Sequence of chain 1.B:
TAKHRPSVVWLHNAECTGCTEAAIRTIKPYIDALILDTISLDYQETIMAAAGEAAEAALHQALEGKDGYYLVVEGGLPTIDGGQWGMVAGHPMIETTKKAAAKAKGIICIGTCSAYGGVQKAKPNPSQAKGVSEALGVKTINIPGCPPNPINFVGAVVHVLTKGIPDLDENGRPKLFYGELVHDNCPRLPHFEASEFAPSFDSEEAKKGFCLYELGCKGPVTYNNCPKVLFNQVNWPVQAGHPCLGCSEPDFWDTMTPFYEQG

A small-molecule ligand and the protein it binds are described below.
Small molecule (SMILES): NCC(=O)O

Sequence of chain 1.D:
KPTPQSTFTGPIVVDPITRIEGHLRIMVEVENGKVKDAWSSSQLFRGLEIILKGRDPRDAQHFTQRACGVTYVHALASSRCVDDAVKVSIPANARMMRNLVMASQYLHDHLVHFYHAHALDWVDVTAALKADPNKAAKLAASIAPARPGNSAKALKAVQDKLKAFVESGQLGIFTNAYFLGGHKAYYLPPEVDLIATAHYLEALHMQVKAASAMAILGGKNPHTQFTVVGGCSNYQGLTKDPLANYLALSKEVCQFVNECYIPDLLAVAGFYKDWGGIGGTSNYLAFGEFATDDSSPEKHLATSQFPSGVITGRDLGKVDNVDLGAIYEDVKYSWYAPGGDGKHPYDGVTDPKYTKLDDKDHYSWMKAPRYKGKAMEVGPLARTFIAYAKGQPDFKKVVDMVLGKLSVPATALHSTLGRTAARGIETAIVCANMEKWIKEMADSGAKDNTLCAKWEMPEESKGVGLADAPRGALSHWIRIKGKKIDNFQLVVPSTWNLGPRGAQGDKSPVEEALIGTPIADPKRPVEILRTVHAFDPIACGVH

Binding-site contacts:
Ligand atom O contacts residue ILE38 of chain 1.D at 3.4 Å.
Ligand atom C contacts residue VAL88 of chain 1.D at 4.0 Å (hydrophobic).
Ligand atom OXT contacts residue VAL88 of chain 1.D at 4.2 Å.
Ligand atom C contacts residue ARG490 of chain 1.D at 4.2 Å.
Ligand atom OXT contacts residue ALA136 of chain 1.D at 4.1 Å.
Ligand atom N contacts residue VAL131 of chain 1.D at 4.0 Å.
Ligand atom C contacts residue ASP555 of chain 1.D at 4.2 Å.
Ligand atom OXT contacts residue ASP555 of chain 1.D at 3.4 Å (salt-bridge).
Ligand atom O contacts residue VAL88 of chain 1.D at 4.3 Å.
Ligand atom CA contacts residue VAL88 of chain 1.D at 3.9 Å (hydrophobic).
Ligand atom CA contacts residue THR48 of chain 1.B at 4.2 Å.
Ligand atom CA contacts residue GLU23 of chain 1.B at 4.2 Å.
Ligand atom O contacts residue GLU39 of chain 1.D at 3.2 Å (salt-bridge).
Ligand atom OXT contacts residue ARG490 of chain 1.D at 3.6 Å (salt-bridge).
Ligand atom C contacts residue ALA136 of chain 1.D at 4.4 Å (hydrophobic).
Ligand atom N contacts residue ALA136 of chain 1.D at 4.0 Å.
Ligand atom O contacts residue PRO556 of chain 1.D at 4.2 Å.
Ligand atom O contacts residue ASP555 of chain 1.D at 4.2 Å.
Ligand atom C contacts residue GLU39 of chain 1.D at 4.4 Å.
Ligand atom OXT contacts residue HIS132 of chain 1.D at 3.5 Å.
Ligand atom C contacts residue HIS132 of chain 1.D at 4.5 Å.
Ligand atom N contacts residue THR48 of chain 1.B at 4.0 Å.
Ligand atom O contacts residue ARG490 of chain 1.D at 4.4 Å.